Binding-site contacts:
Ligand atom C22 contacts residue LEU140 of chain 2.A at 3.8 Å (hydrophobic).
Ligand atom C13 contacts residue ALA37 of chain 2.A at 3.4 Å (hydrophobic).
Ligand atom N35 contacts residue GLY17 of chain 2.A at 3.9 Å.
Ligand atom C2 contacts residue VAL24 of chain 2.A at 3.5 Å (hydrophobic).
Ligand atom N32 contacts residue LEU16 of chain 2.A at 3.6 Å.
Ligand atom C25 contacts residue VAL24 of chain 2.A at 3.2 Å (hydrophobic).
Ligand atom N30 contacts residue LEU16 of chain 2.A at 3.2 Å (h-bond).
Ligand atom C28 contacts residue GLY17 of chain 2.A at 3.7 Å.
Ligand atom C26 contacts residue LEU16 of chain 2.A at 3.7 Å (hydrophobic).
Ligand atom N34 contacts residue LEU16 of chain 2.A at 3.5 Å (h-bond).
Ligand atom C13 contacts residue LEU140 of chain 2.A at 3.6 Å (hydrophobic).
Ligand atom O36 contacts residue ASP151 of chain 2.A at 3.8 Å.
Ligand atom C5 contacts residue LEU140 of chain 2.A at 3.7 Å (hydrophobic).
Ligand atom C14 contacts residue LEU140 of chain 2.A at 3.7 Å (hydrophobic).
Ligand atom C2 contacts residue GLY19 of chain 2.A at 3.6 Å.
Ligand atom F38 contacts residue TYR96 of chain 2.A at 3.5 Å.
Ligand atom C18 contacts residue LEU140 of chain 2.A at 3.7 Å (hydrophobic).
Ligand atom C23 contacts residue VAL24 of chain 2.A at 3.6 Å (hydrophobic).
Ligand atom C8 contacts residue LEU140 of chain 2.A at 3.8 Å (hydrophobic).
Ligand atom N32 contacts residue GLY17 of chain 2.A at 3.9 Å.
Ligand atom N29 contacts residue LEU140 of chain 2.A at 3.8 Å.
Ligand atom O37 contacts residue VAL24 of chain 2.A at 3.0 Å.
Ligand atom C25 contacts residue LYS39 of chain 2.A at 3.7 Å.
Ligand atom C13 contacts residue GLU88 of chain 2.A at 3.3 Å.
Ligand atom O37 contacts residue LYS39 of chain 2.A at 2.9 Å (salt-bridge).
Ligand atom N29 contacts residue ALA90 of chain 2.A at 3.1 Å (h-bond).
Ligand atom C9 contacts residue ALA90 of chain 2.A at 3.5 Å (hydrophobic).
Ligand atom N29 contacts residue GLU88 of chain 2.A at 3.9 Å.
Ligand atom C19 contacts residue LEU140 of chain 2.A at 3.8 Å (hydrophobic).
Ligand atom C11 contacts residue ALA90 of chain 2.A at 2.9 Å (hydrophobic).
Ligand atom C27 contacts residue LEU16 of chain 2.A at 3.2 Å (hydrophobic).
Ligand atom O36 contacts residue VAL24 of chain 2.A at 3.8 Å.
Ligand atom C5 contacts residue ALA37 of chain 2.A at 3.7 Å (hydrophobic).
Ligand atom N32 contacts residue THR94 of chain 2.A at 3.8 Å.
Ligand atom C9 contacts residue GLY93 of chain 2.A at 3.7 Å.
Ligand atom C1 contacts residue LYS39 of chain 2.A at 3.8 Å.
Ligand atom C15 contacts residue VAL24 of chain 2.A at 3.8 Å (hydrophobic).
Ligand atom O36 contacts residue LYS39 of chain 2.A at 2.7 Å (salt-bridge).
Ligand atom C2 contacts residue LYS18 of chain 2.A at 3.7 Å.
Ligand atom C23 contacts residue LYS39 of chain 2.A at 3.6 Å.

Sequence of chain 2.A:
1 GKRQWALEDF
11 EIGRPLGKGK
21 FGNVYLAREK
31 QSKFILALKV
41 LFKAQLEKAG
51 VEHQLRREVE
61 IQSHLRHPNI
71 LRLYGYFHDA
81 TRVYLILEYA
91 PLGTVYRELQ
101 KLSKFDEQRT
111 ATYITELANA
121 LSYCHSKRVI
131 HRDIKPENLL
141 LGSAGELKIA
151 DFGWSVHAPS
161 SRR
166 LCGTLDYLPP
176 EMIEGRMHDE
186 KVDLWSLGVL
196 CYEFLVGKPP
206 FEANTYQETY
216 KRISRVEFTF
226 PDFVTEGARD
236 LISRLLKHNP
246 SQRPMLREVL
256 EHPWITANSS

A small-molecule ligand and the protein it binds are described below.
Small molecule (SMILES): COc1ccc(Nc2nc(NCCc3ccccc3F)nc(Nc3ccc4ncccc4c3)n2)cc1OC